A protein and the small-molecule ligand that binds it are described below.
Small molecule (SMILES): CC(=O)N[C@@H]1[C@@H](O)[C@H](O)[C@@H](CO)O[C@H]1O

Sequence of chain 1.B:
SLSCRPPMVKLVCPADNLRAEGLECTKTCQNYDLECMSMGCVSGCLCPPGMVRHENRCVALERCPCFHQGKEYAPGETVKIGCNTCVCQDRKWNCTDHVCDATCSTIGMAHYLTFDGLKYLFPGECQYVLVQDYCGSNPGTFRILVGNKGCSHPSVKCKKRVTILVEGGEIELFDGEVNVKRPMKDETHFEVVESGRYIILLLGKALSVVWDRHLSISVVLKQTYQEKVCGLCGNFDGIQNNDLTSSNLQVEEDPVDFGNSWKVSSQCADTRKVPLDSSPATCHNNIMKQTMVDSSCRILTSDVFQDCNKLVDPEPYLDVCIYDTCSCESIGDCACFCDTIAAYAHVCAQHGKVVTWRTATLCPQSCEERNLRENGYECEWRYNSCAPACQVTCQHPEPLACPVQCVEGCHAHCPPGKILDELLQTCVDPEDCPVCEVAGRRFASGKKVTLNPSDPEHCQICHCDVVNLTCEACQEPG

Binding-site contacts:
Ligand atom C3 contacts residue ASN384 of chain 1.B at 3.9 Å.
Ligand atom O6 contacts residue PRO388 of chain 1.B at 3.2 Å.
Ligand atom C6 contacts residue ALA387 of chain 1.B at 3.9 Å (hydrophobic).
Ligand atom C7 contacts residue ASN384 of chain 1.B at 3.3 Å.
Ligand atom C8 contacts residue ASN384 of chain 1.B at 3.9 Å.
Ligand atom N2 contacts residue ASN384 of chain 1.B at 3.2 Å (h-bond).
Ligand atom C2 contacts residue ASN384 of chain 1.B at 2.7 Å.
Ligand atom C5 contacts residue ASN384 of chain 1.B at 3.4 Å.
Ligand atom C6 contacts residue PRO388 of chain 1.B at 2.6 Å (hydrophobic).
Ligand atom C1 contacts residue ASN384 of chain 1.B at 1.5 Å.
Ligand atom C4 contacts residue ASN384 of chain 1.B at 4.1 Å.
Ligand atom C5 contacts residue ALA387 of chain 1.B at 4.1 Å (hydrophobic).
Ligand atom O5 contacts residue ASN384 of chain 1.B at 2.0 Å (h-bond).
Ligand atom O5 contacts residue ALA387 of chain 1.B at 3.3 Å.
Ligand atom C8 contacts residue TYR377 of chain 1.Z at 4.1 Å (hydrophobic).
Ligand atom O5 contacts residue PRO388 of chain 1.B at 4.3 Å.
Ligand atom O7 contacts residue ASN384 of chain 1.B at 3.6 Å (h-bond).
Ligand atom C6 contacts residue ASN384 of chain 1.B at 4.3 Å.
Ligand atom O6 contacts residue ASN384 of chain 1.B at 4.4 Å.
Ligand atom O6 contacts residue ALA387 of chain 1.B at 4.1 Å.
Ligand atom C5 contacts residue PRO388 of chain 1.B at 3.9 Å (hydrophobic).
Ligand atom C1 contacts residue ALA387 of chain 1.B at 4.1 Å (hydrophobic).

Sequence of chain 1.Z:
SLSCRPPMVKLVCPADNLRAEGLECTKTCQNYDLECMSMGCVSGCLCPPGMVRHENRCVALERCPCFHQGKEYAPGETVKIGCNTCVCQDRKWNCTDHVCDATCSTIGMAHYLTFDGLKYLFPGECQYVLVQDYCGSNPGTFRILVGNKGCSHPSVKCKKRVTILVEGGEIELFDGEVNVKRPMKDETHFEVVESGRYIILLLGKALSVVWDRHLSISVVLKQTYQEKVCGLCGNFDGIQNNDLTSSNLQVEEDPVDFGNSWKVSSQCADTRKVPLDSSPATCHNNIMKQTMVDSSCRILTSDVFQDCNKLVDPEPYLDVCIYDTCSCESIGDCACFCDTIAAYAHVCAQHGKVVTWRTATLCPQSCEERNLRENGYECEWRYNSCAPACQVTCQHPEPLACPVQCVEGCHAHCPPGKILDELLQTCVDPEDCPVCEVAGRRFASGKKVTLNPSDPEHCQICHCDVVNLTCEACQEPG